Sequence of chain 1.D:
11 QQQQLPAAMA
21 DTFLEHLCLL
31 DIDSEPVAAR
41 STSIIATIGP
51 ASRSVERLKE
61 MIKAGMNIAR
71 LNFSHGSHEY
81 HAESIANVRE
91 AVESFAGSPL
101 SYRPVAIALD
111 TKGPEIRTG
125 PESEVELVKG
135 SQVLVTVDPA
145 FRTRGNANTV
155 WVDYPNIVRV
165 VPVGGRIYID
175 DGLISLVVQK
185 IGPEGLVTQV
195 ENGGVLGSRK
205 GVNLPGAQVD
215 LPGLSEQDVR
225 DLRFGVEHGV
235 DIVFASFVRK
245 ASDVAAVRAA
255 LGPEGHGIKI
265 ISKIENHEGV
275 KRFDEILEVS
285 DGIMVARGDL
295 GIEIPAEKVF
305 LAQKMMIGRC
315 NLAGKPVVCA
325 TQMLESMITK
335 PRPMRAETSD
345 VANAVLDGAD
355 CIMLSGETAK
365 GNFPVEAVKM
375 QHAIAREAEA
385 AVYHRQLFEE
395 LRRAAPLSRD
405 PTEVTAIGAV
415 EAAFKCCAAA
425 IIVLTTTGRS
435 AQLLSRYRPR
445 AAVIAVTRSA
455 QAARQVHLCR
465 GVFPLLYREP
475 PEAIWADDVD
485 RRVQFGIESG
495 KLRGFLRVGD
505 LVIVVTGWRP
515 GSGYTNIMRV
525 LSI

Binding-site contacts:
Ligand atom O4P contacts residue SER516 of chain 1.D at 3.5 Å.
Ligand atom O1P contacts residue PRO514 of chain 1.D at 3.8 Å.
Ligand atom O6P contacts residue SER434 of chain 1.D at 2.5 Å (h-bond).
Ligand atom O5 contacts residue LEU428 of chain 1.D at 3.8 Å.
Ligand atom C5 contacts residue GLY515 of chain 1.D at 3.8 Å.
Ligand atom P1 contacts residue ARG486 of chain 1.D at 3.4 Å.
Ligand atom O5P contacts residue GLY517 of chain 1.D at 3.3 Å (h-bond).
Ligand atom O1 contacts residue GLY515 of chain 1.D at 3.6 Å.
Ligand atom O6 contacts residue GLY517 of chain 1.D at 3.5 Å (h-bond).
Ligand atom O5P contacts residue SER516 of chain 1.D at 3.2 Å (h-bond).
Ligand atom P1 contacts residue GLY515 of chain 1.D at 3.7 Å.
Ligand atom C6 contacts residue SER434 of chain 1.D at 3.8 Å.
Ligand atom O3P contacts residue GLY515 of chain 1.D at 2.6 Å (h-bond).
Ligand atom C1 contacts residue ARG486 of chain 1.D at 3.8 Å.
Ligand atom O3 contacts residue GLY511 of chain 1.D at 2.7 Å.
Ligand atom O6 contacts residue SER516 of chain 1.D at 3.5 Å.
Ligand atom C6 contacts residue THR519 of chain 1.D at 3.5 Å.
Ligand atom P2 contacts residue THR430 of chain 1.D at 3.7 Å.
Ligand atom O4P contacts residue THR430 of chain 1.D at 2.9 Å (h-bond).
Ligand atom O4 contacts residue SER516 of chain 1.D at 3.7 Å.
Ligand atom O4 contacts residue THR519 of chain 1.D at 3.5 Å (h-bond).
Ligand atom O6P contacts residue THR429 of chain 1.D at 2.9 Å (h-bond).
Ligand atom O3 contacts residue ARG513 of chain 1.D at 3.2 Å (salt-bridge).
Ligand atom C4 contacts residue GLY515 of chain 1.D at 3.6 Å.
Ligand atom O6P contacts residue THR430 of chain 1.D at 3.8 Å.
Ligand atom O2 contacts residue GLY511 of chain 1.D at 3.5 Å (h-bond).
Ligand atom O2 contacts residue LEU428 of chain 1.D at 3.7 Å.
Ligand atom O4 contacts residue TYR518 of chain 1.D at 3.0 Å (h-bond).
Ligand atom O2P contacts residue ARG486 of chain 1.D at 2.5 Å (salt-bridge).
Ligand atom O1P contacts residue ARG486 of chain 1.D at 2.6 Å (salt-bridge).
Ligand atom C3 contacts residue ARG513 of chain 1.D at 3.3 Å.
Ligand atom O1P contacts residue TRP479 of chain 1.D at 2.7 Å (h-bond).
Ligand atom O3P contacts residue PRO514 of chain 1.D at 3.6 Å.
Ligand atom O4P contacts residue THR429 of chain 1.D at 3.7 Å.
Ligand atom O5P contacts residue THR431 of chain 1.D at 3.8 Å.
Ligand atom O4 contacts residue GLY517 of chain 1.D at 3.8 Å.
Ligand atom O4 contacts residue GLY515 of chain 1.D at 2.8 Å (h-bond).
Ligand atom C6 contacts residue LEU428 of chain 1.D at 3.6 Å (hydrophobic).
Ligand atom O4P contacts residue THR431 of chain 1.D at 2.8 Å (h-bond).
Ligand atom P2 contacts residue SER434 of chain 1.D at 3.5 Å.

The protein below binds the small molecule below.
Small molecule (SMILES): O=P(O)(O)OC[C@H]1O[C@](O)(COP(=O)(O)O)[C@@H](O)[C@@H]1O